A small-molecule ligand and the protein it binds are described below.
Small molecule (SMILES): Cc1cn([C@H]2C[C@H](O[P](=O)(O)OC[C@H]3O[C@@H](n4cnc5c(N)ncnc54)C[C@@H]3O)[C@@H](CO[P](=O)(O)O[C@H]3C[C@H](n4cnc5c(=O)nc(N)[nH]c54)O[C@@H]3CO[P](=O)(O)O[C@H]3C[C@H](n4ccc(N)nc4=O)O[C@@H]3CO)O2)c(=O)[nH]c1=O

Sequence of chain 1.A:
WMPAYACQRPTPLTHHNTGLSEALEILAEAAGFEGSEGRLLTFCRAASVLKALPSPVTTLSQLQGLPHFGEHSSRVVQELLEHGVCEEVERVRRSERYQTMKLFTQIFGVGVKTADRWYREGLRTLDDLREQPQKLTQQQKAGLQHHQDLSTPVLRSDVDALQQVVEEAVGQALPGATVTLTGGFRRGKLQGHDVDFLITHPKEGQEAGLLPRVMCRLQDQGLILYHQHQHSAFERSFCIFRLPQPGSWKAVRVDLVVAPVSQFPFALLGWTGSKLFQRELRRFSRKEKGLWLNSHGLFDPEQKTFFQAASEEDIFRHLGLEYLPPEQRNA

Binding-site contacts:
Ligand atom OP1 contacts residue THR122 of chain 1.A at 2.6 Å (h-bond).
Ligand atom O3' contacts residue ARG276 of chain 1.A at 3.7 Å.
Ligand atom C2' contacts residue GLN147 of chain 1.A at 3.5 Å.
Ligand atom C4' contacts residue GLY117 of chain 1.A at 3.3 Å.
Ligand atom C1' contacts residue PHE261 of chain 1.A at 3.8 Å (hydrophobic).
Ligand atom N2 contacts residue GLN238 of chain 1.A at 3.7 Å.
Ligand atom OP1 contacts residue NA1 of chain 1.F at 3.8 Å.
Ligand atom O4' contacts residue GLN147 of chain 1.A at 3.5 Å (h-bond).
Ligand atom O3' contacts residue GLN147 of chain 1.A at 3.9 Å.
Ligand atom C2' contacts residue PHE261 of chain 1.A at 3.7 Å (hydrophobic).
Ligand atom O2 contacts residue PHE261 of chain 1.A at 3.7 Å.
Ligand atom O3' contacts residue VAL118 of chain 1.A at 3.5 Å (h-bond).
Ligand atom C2' contacts residue TRP294 of chain 1.A at 3.8 Å (hydrophobic).
Ligand atom N3 contacts residue ARG259 of chain 1.A at 3.7 Å.
Ligand atom OP1 contacts residue GLY117 of chain 1.A at 3.0 Å (h-bond).
Ligand atom C5' contacts residue THR122 of chain 1.A at 3.9 Å.
Ligand atom O3' contacts residue GLY117 of chain 1.A at 3.1 Å.
Ligand atom C4' contacts residue PHE116 of chain 1.A at 3.9 Å (hydrophobic).
Ligand atom O2 contacts residue GLN238 of chain 1.A at 3.1 Å (h-bond).
Ligand atom O4' contacts residue PHE261 of chain 1.A at 3.4 Å.
Ligand atom O3' contacts residue PHE116 of chain 1.A at 3.7 Å.
Ligand atom C4' contacts residue ASP278 of chain 1.A at 3.9 Å.
Ligand atom C5' contacts residue ASP278 of chain 1.A at 3.4 Å.
Ligand atom P contacts residue THR122 of chain 1.A at 3.4 Å.
Ligand atom OP2 contacts residue LYS121 of chain 1.A at 3.8 Å.
Ligand atom O3' contacts residue TRP294 of chain 1.A at 3.1 Å.
Ligand atom OP1 contacts residue VAL118 of chain 1.A at 3.3 Å (h-bond).
Ligand atom O2 contacts residue ARG259 of chain 1.A at 3.9 Å.
Ligand atom C5' contacts residue PHE116 of chain 1.A at 3.8 Å (hydrophobic).
Ligand atom C5' contacts residue GLY119 of chain 1.A at 3.6 Å.
Ligand atom O3' contacts residue THR122 of chain 1.A at 3.0 Å (h-bond).
Ligand atom P contacts residue ARG276 of chain 1.A at 3.8 Å.
Ligand atom OP1 contacts residue ARG276 of chain 1.A at 2.9 Å (salt-bridge).
Ligand atom C5' contacts residue GLY117 of chain 1.A at 3.4 Å.
Ligand atom OP1 contacts residue GLY119 of chain 1.A at 3.0 Å (h-bond).
Ligand atom C4' contacts residue GLN147 of chain 1.A at 3.5 Å.
Ligand atom C5' contacts residue GLN147 of chain 1.A at 3.6 Å.
Ligand atom C2' contacts residue IMD1 of chain 1.I at 3.6 Å.
Ligand atom C1' contacts residue ARG259 of chain 1.A at 3.7 Å.
Ligand atom C4' contacts residue PHE261 of chain 1.A at 3.6 Å (hydrophobic).